This protein binds this small molecule.
Small molecule (SMILES): O=c1ccc(O)c[nH]1

Binding-site contacts:
Ligand atom OB contacts residue HIS105 of chain 1.E at 3.1 Å (h-bond).
Ligand atom CE2 contacts residue MET288 of chain 1.E at 4.0 Å (hydrophobic).
Ligand atom OB contacts residue HIS318 of chain 1.E at 3.9 Å.
Ligand atom CD2 contacts residue ARG293 of chain 1.E at 4.0 Å.
Ligand atom CD1 contacts residue ARG293 of chain 1.E at 4.4 Å.
Ligand atom CD2 contacts residue LEU104 of chain 1.E at 4.0 Å (hydrophobic).
Ligand atom CD1 contacts residue GLU177 of chain 1.E at 3.9 Å.
Ligand atom NE1 contacts residue ARG293 of chain 1.E at 4.5 Å.
Ligand atom OH contacts residue PHE194 of chain 1.E at 3.9 Å.
Ligand atom CZ contacts residue LEU104 of chain 1.E at 4.5 Å (hydrophobic).
Ligand atom NE1 contacts residue GLU177 of chain 1.E at 3.0 Å (salt-bridge).
Ligand atom CE2 contacts residue ARG293 of chain 1.E at 4.3 Å.
Ligand atom CZ contacts residue TRP187 of chain 1.E at 4.0 Å (hydrophobic).
Ligand atom CE2 contacts residue MET290 of chain 1.E at 3.7 Å (hydrophobic).
Ligand atom CD1 contacts residue ASP320 of chain 1.E at 4.4 Å.
Ligand atom CZ contacts residue HIS189 of chain 1.E at 3.4 Å.
Ligand atom CE2 contacts residue HIS189 of chain 1.E at 3.4 Å.
Ligand atom CZ contacts residue GLU177 of chain 1.E at 3.4 Å.
Ligand atom CE2 contacts residue LEU104 of chain 1.E at 4.4 Å (hydrophobic).
Ligand atom CD2 contacts residue MET288 of chain 1.E at 4.1 Å (hydrophobic).
Ligand atom OH contacts residue TRP187 of chain 1.E at 3.9 Å.
Ligand atom CZ contacts residue ARG293 of chain 1.E at 4.4 Å.
Ligand atom NE1 contacts residue LEU104 of chain 1.E at 4.3 Å.
Ligand atom CG contacts residue ARG293 of chain 1.E at 4.0 Å.
Ligand atom NE1 contacts residue PHE194 of chain 1.E at 3.8 Å.
Ligand atom NE1 contacts residue TRP187 of chain 1.E at 4.3 Å.
Ligand atom CG contacts residue LEU104 of chain 1.E at 3.8 Å (hydrophobic).
Ligand atom OH contacts residue HIS189 of chain 1.E at 2.6 Å (h-bond).
Ligand atom OB contacts residue ARG293 of chain 1.E at 4.2 Å.
Ligand atom CZ contacts residue MET290 of chain 1.E at 3.8 Å (hydrophobic).
Ligand atom OH contacts residue MET290 of chain 1.E at 3.2 Å.
Ligand atom CG contacts residue ASP320 of chain 1.E at 3.9 Å.
Ligand atom CZ contacts residue PHE194 of chain 1.E at 4.2 Å (hydrophobic).
Ligand atom OB contacts residue LEU104 of chain 1.E at 4.1 Å.
Ligand atom OH contacts residue GLU177 of chain 1.E at 2.5 Å (salt-bridge).
Ligand atom CD1 contacts residue LEU104 of chain 1.E at 3.9 Å (hydrophobic).
Ligand atom OB contacts residue ASP320 of chain 1.E at 3.3 Å (salt-bridge).
Ligand atom CG contacts residue HIS105 of chain 1.E at 4.0 Å.

Sequence of chain 1.E:
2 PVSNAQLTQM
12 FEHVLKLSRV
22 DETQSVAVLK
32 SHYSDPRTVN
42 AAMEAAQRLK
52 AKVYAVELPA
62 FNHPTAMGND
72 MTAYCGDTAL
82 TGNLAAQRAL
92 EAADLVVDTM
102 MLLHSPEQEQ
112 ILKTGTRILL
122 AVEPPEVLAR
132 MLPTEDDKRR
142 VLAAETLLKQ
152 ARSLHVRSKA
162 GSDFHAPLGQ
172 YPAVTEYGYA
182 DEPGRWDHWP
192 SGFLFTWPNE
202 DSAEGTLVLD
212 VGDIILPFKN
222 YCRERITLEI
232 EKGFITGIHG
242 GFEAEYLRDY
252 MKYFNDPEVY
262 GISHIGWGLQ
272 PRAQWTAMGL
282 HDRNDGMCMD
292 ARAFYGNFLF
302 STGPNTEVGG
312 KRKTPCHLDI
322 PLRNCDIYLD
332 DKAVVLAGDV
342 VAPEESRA